A small-molecule ligand and the protein it binds are described below.
Small molecule (SMILES): CC(=O)N[C@@H]1[C@@H](O)[C@H](O)[C@@H](CO)O[C@H]1O

Sequence of chain 1.B:
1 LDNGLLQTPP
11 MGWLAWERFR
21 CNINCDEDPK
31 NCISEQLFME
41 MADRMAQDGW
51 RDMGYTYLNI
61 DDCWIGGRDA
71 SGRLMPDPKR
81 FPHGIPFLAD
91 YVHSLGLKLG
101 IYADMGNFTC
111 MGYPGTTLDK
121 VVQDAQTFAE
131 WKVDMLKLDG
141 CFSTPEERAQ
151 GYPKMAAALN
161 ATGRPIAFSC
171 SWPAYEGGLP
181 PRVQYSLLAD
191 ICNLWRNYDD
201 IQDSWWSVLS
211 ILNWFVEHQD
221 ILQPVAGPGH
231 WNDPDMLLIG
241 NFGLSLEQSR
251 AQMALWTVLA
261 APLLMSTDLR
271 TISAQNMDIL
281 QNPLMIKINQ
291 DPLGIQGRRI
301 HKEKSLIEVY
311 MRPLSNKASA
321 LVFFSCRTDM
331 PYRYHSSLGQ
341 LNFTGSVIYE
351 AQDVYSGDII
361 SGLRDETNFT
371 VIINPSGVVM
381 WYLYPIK

Binding-site contacts:
Ligand atom C5 contacts residue ASN368 of chain 1.B at 3.6 Å.
Ligand atom C2 contacts residue ASN368 of chain 1.B at 2.2 Å.
Ligand atom C8 contacts residue ASN368 of chain 1.B at 4.5 Å.
Ligand atom O5 contacts residue ASN368 of chain 1.B at 2.4 Å (h-bond).
Ligand atom C4 contacts residue ASN368 of chain 1.B at 4.1 Å.
Ligand atom C7 contacts residue ASN368 of chain 1.B at 3.3 Å.
Ligand atom C8 contacts residue GLU366 of chain 1.B at 3.4 Å.
Ligand atom C3 contacts residue ASN368 of chain 1.B at 3.6 Å.
Ligand atom C1 contacts residue ASN368 of chain 1.B at 1.4 Å.
Ligand atom C7 contacts residue GLU366 of chain 1.B at 4.0 Å.
Ligand atom O7 contacts residue ASN368 of chain 1.B at 3.4 Å (h-bond).
Ligand atom N2 contacts residue GLU366 of chain 1.B at 4.1 Å.
Ligand atom N2 contacts residue ASN368 of chain 1.B at 2.8 Å (h-bond).